Binding-site contacts:
Ligand atom C8 contacts residue THR121 of chain 1.B at 4.3 Å.
Ligand atom C9 contacts residue ASN63 of chain 1.B at 4.0 Å.
Ligand atom C10 contacts residue ASN63 of chain 1.B at 4.3 Å.
Ligand atom C9 contacts residue LEU125 of chain 1.B at 3.7 Å (hydrophobic).
Ligand atom C contacts residue PHE58 of chain 1.B at 4.1 Å (hydrophobic).
Ligand atom O contacts residue ARG59 of chain 1.B at 3.5 Å (salt-bridge).
Ligand atom C13 contacts residue ASN63 of chain 1.B at 2.0 Å.
Ligand atom C14 contacts residue MET61 of chain 1.B at 3.0 Å (hydrophobic).
Ligand atom C4 contacts residue PHE58 of chain 1.B at 4.0 Å (hydrophobic).
Ligand atom C1 contacts residue MET61 of chain 1.B at 3.7 Å (hydrophobic).
Ligand atom C contacts residue ARG59 of chain 1.B at 3.3 Å.
Ligand atom C6 contacts residue PHE58 of chain 1.B at 3.7 Å (hydrophobic).
Ligand atom C8 contacts residue LEU125 of chain 1.B at 4.1 Å (hydrophobic).
Ligand atom C14 contacts residue ASN63 of chain 1.B at 3.2 Å.
Ligand atom C3 contacts residue ASN63 of chain 1.B at 4.2 Å.
Ligand atom C12 contacts residue ILE40 of chain 1.B at 3.8 Å (hydrophobic).
Ligand atom C7 contacts residue ILE40 of chain 1.B at 4.0 Å (hydrophobic).
Ligand atom C10 contacts residue ILE67 of chain 1.B at 4.0 Å (hydrophobic).
Ligand atom N contacts residue PHE58 of chain 1.B at 3.3 Å (h-bond).
Ligand atom C1 contacts residue ARG59 of chain 1.B at 3.6 Å.
Ligand atom N contacts residue MET61 of chain 1.B at 3.9 Å.
Ligand atom C12 contacts residue ILE66 of chain 1.B at 4.0 Å (hydrophobic).
Ligand atom C14 contacts residue PHE58 of chain 1.B at 3.3 Å (hydrophobic).
Ligand atom C10 contacts residue LEU125 of chain 1.B at 3.3 Å (hydrophobic).
Ligand atom C6 contacts residue THR121 of chain 1.B at 3.8 Å.
Ligand atom C2 contacts residue PHE58 of chain 1.B at 3.8 Å (hydrophobic).
Ligand atom C13 contacts residue MET61 of chain 1.B at 4.2 Å (hydrophobic).
Ligand atom C4 contacts residue ASN63 of chain 1.B at 3.8 Å.
Ligand atom O contacts residue ASN60 of chain 1.B at 4.1 Å.
Ligand atom O contacts residue MET61 of chain 1.B at 2.9 Å (h-bond).
Ligand atom C5 contacts residue PHE58 of chain 1.B at 3.7 Å (hydrophobic).
Ligand atom C5 contacts residue THR121 of chain 1.B at 3.4 Å.
Ligand atom O contacts residue PHE58 of chain 1.B at 3.8 Å.
Ligand atom C8 contacts residue ASN63 of chain 1.B at 4.2 Å.
Ligand atom C11 contacts residue LEU125 of chain 1.B at 3.7 Å (hydrophobic).
Ligand atom C1 contacts residue PHE58 of chain 1.B at 3.5 Å (hydrophobic).
Ligand atom C11 contacts residue ILE66 of chain 1.B at 4.1 Å (hydrophobic).
Ligand atom C6 contacts residue ILE40 of chain 1.B at 3.7 Å (hydrophobic).
Ligand atom N1 contacts residue ASN63 of chain 1.B at 3.0 Å (h-bond).
Ligand atom O contacts residue GLN62 of chain 1.B at 4.1 Å.

Sequence of chain 1.B:
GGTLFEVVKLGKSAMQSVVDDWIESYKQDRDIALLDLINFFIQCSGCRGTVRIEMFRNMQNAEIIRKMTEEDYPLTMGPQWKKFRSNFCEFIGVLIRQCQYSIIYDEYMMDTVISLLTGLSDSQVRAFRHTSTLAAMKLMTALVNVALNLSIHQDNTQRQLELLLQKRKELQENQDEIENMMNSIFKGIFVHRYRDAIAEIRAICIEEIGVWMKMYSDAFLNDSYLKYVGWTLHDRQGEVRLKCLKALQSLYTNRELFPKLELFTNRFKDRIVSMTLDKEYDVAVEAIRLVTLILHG

A small-molecule ligand and the protein it binds are described below.
Small molecule (SMILES): CC(=O)N1CCN(CCCc2ccccc2)CC1